The protein below binds the small molecule below.
Small molecule (SMILES): O=C(CCCC[C@@H]1SC[C@@H]2NC(=O)N[C@@H]21)NC1CCN(c2ccncc2)CC1

Sequence of chain 3.A:
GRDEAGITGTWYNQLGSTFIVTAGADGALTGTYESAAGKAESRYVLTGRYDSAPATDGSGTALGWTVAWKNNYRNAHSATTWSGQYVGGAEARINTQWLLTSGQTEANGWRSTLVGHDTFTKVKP

Sequence of chain 1.A:
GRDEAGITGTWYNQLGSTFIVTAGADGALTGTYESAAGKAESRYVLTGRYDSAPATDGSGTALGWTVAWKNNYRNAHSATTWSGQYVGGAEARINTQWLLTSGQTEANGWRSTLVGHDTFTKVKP

Binding-site contacts:
Ligand atom C27 contacts residue GLN114 of chain 3.A at 3.1 Å.
Ligand atom C10 contacts residue TRP108 of chain 3.A at 3.7 Å (hydrophobic).
Ligand atom C17 contacts residue LYS49 of chain 3.A at 3.6 Å.
Ligand atom C08 contacts residue TRP120 of chain 1.A at 3.8 Å (hydrophobic).
Ligand atom C05 contacts residue SER45 of chain 3.A at 3.8 Å.
Ligand atom C05 contacts residue ASN23 of chain 3.A at 3.8 Å.
Ligand atom C05 contacts residue TYR43 of chain 3.A at 3.5 Å (hydrophobic).
Ligand atom C05 contacts residue LEU25 of chain 3.A at 3.7 Å (hydrophobic).
Ligand atom S04 contacts residue TRP92 of chain 3.A at 3.8 Å.
Ligand atom C10 contacts residue ASP128 of chain 3.A at 3.8 Å.
Ligand atom C14 contacts residue ALA47 of chain 3.A at 3.6 Å (hydrophobic).
Ligand atom N02 contacts residue LEU25 of chain 3.A at 3.8 Å.
Ligand atom C24 contacts residue SER112 of chain 3.A at 3.4 Å.
Ligand atom C26 contacts residue SER112 of chain 3.A at 3.2 Å.
Ligand atom N06 contacts residue SER45 of chain 3.A at 2.9 Å (h-bond).
Ligand atom O03 contacts residue SER27 of chain 3.A at 2.7 Å (h-bond).
Ligand atom C22 contacts residue SER112 of chain 3.A at 3.2 Å.
Ligand atom O03 contacts residue ASN23 of chain 3.A at 3.0 Å (h-bond).
Ligand atom C18 contacts residue SER88 of chain 3.A at 3.8 Å.
Ligand atom N02 contacts residue ASP128 of chain 3.A at 2.8 Å (salt-bridge).
Ligand atom C01 contacts residue TRP120 of chain 1.A at 3.6 Å (hydrophobic).
Ligand atom O07 contacts residue LYS49 of chain 3.A at 2.8 Å (salt-bridge).
Ligand atom C05 contacts residue SER27 of chain 3.A at 3.7 Å.
Ligand atom C23 contacts residue LYS49 of chain 3.A at 3.6 Å.
Ligand atom C05 contacts residue ASP128 of chain 3.A at 3.7 Å.
Ligand atom S04 contacts residue THR90 of chain 3.A at 3.3 Å (h-bond).
Ligand atom C12 contacts residue TRP108 of chain 3.A at 3.2 Å (hydrophobic).
Ligand atom C19 contacts residue SER112 of chain 3.A at 3.4 Å.
Ligand atom C14 contacts residue SER45 of chain 3.A at 3.5 Å.
Ligand atom C16 contacts residue TRP79 of chain 3.A at 3.7 Å (hydrophobic).
Ligand atom N09 contacts residue SER88 of chain 3.A at 3.1 Å (h-bond).
Ligand atom C15 contacts residue TRP79 of chain 3.A at 3.7 Å (hydrophobic).
Ligand atom O03 contacts residue TYR43 of chain 3.A at 2.7 Å (h-bond).
Ligand atom O03 contacts residue ASP128 of chain 3.A at 3.8 Å.
Ligand atom C15 contacts residue LEU110 of chain 3.A at 3.8 Å (hydrophobic).
Ligand atom S04 contacts residue TRP79 of chain 3.A at 3.6 Å.
Ligand atom O07 contacts residue GLY48 of chain 3.A at 3.6 Å.
Ligand atom C17 contacts residue TRP79 of chain 3.A at 3.6 Å (hydrophobic).
Ligand atom N11 contacts residue SER112 of chain 3.A at 3.3 Å (h-bond).
Ligand atom N13 contacts residue GLN114 of chain 3.A at 3.1 Å (h-bond).